A small-molecule ligand and the protein it binds are described below.
Small molecule (SMILES): CC(=O)N[C@H]1[C@H](O[C@H]2[C@H](O)[C@@H](NC(C)=O)CO[C@@H]2CO)O[C@H](CO)[C@@H](O)[C@@H]1O

Binding-site contacts:
Ligand atom O7 contacts residue ASN193 of chain 1.B at 3.8 Å.
Ligand atom O7 contacts residue TYR168 of chain 1.B at 2.8 Å (h-bond).
Ligand atom C1 contacts residue ASN193 of chain 1.B at 1.5 Å.
Ligand atom C2 contacts residue VAL169 of chain 1.B at 3.9 Å (hydrophobic).
Ligand atom C6 contacts residue TYR168 of chain 1.B at 4.1 Å (hydrophobic).
Ligand atom C3 contacts residue ASN193 of chain 1.B at 3.8 Å.
Ligand atom C1 contacts residue MET214 of chain 1.B at 3.7 Å (hydrophobic).
Ligand atom C8 contacts residue PRO166 of chain 1.B at 4.1 Å (hydrophobic).
Ligand atom O3 contacts residue TYR168 of chain 1.B at 3.6 Å.
Ligand atom C8 contacts residue TYR163 of chain 1.B at 4.1 Å (hydrophobic).
Ligand atom O6 contacts residue SER170 of chain 1.B at 2.6 Å (h-bond).
Ligand atom C2 contacts residue ASN193 of chain 1.B at 2.4 Å.
Ligand atom N2 contacts residue ASN193 of chain 1.B at 2.9 Å (h-bond).
Ligand atom O7 contacts residue VAL169 of chain 1.B at 4.2 Å.
Ligand atom C7 contacts residue CYS167 of chain 1.B at 4.2 Å (hydrophobic).
Ligand atom O5 contacts residue VAL169 of chain 1.B at 3.2 Å.
Ligand atom O5 contacts residue TYR168 of chain 1.B at 3.6 Å.
Ligand atom O5 contacts residue MET214 of chain 1.B at 3.7 Å.
Ligand atom C1 contacts residue TYR168 of chain 1.B at 4.0 Å (hydrophobic).
Ligand atom O7 contacts residue CYS167 of chain 1.B at 3.2 Å (h-bond).
Ligand atom C6 contacts residue SER170 of chain 1.B at 3.7 Å.
Ligand atom C8 contacts residue TYR162 of chain 1.B at 3.7 Å (hydrophobic).
Ligand atom O7 contacts residue CYS161 of chain 1.B at 3.2 Å (h-bond).
Ligand atom O5 contacts residue ASN193 of chain 1.B at 2.4 Å (h-bond).
Ligand atom C5 contacts residue MET214 of chain 1.B at 4.2 Å (hydrophobic).
Ligand atom C7 contacts residue TYR168 of chain 1.B at 4.0 Å (hydrophobic).
Ligand atom C2 contacts residue TYR168 of chain 1.B at 4.0 Å (hydrophobic).
Ligand atom C7 contacts residue CYS161 of chain 1.B at 3.8 Å (hydrophobic).
Ligand atom O7 contacts residue PRO166 of chain 1.B at 3.9 Å.
Ligand atom C3 contacts residue TYR168 of chain 1.B at 4.2 Å (hydrophobic).
Ligand atom O6 contacts residue MET214 of chain 1.B at 3.7 Å.
Ligand atom C1 contacts residue SER170 of chain 1.B at 4.2 Å.
Ligand atom C4 contacts residue ASN193 of chain 1.B at 4.2 Å.
Ligand atom C5 contacts residue TYR168 of chain 1.B at 4.0 Å (hydrophobic).
Ligand atom O5 contacts residue SER170 of chain 1.B at 3.3 Å (h-bond).
Ligand atom C5 contacts residue ASN193 of chain 1.B at 3.7 Å.
Ligand atom C7 contacts residue ASN193 of chain 1.B at 3.5 Å.
Ligand atom C4 contacts residue TYR168 of chain 1.B at 3.7 Å (hydrophobic).
Ligand atom O6 contacts residue TYR168 of chain 1.B at 3.9 Å.
Ligand atom C1 contacts residue VAL169 of chain 1.B at 3.5 Å (hydrophobic).

Sequence of chain 1.B:
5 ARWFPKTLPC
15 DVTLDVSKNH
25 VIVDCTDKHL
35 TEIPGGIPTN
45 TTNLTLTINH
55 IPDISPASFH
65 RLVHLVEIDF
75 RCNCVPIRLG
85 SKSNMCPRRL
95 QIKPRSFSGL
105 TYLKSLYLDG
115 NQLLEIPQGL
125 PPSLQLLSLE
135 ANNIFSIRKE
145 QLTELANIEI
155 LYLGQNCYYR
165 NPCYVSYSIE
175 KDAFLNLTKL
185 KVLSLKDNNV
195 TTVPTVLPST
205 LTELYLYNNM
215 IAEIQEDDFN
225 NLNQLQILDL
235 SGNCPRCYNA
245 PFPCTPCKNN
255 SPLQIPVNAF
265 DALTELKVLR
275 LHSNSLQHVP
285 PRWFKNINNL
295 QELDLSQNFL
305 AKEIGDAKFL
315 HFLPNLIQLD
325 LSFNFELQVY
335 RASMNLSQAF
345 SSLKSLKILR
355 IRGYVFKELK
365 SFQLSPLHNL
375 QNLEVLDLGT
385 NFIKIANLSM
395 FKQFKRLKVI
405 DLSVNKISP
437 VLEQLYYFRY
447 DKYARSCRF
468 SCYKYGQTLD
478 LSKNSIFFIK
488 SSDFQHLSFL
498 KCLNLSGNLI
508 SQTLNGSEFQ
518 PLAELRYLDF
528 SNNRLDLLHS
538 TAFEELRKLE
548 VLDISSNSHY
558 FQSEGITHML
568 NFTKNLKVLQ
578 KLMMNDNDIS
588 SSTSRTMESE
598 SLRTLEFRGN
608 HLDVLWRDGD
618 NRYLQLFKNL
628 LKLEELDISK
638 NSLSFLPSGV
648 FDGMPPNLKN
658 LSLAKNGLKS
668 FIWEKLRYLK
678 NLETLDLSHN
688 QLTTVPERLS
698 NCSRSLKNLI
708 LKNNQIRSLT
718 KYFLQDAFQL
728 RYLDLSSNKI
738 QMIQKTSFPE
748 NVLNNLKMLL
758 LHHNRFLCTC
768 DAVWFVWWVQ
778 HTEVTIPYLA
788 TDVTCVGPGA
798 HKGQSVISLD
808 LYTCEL